A protein and the small-molecule ligand that binds it are described below.
Small molecule (SMILES): NC(=O)c1ncn([C@@H]2O[C@H](COP(=O)(O)O)[C@@H](O)[C@H]2O)n1

Sequence of chain 3.A:
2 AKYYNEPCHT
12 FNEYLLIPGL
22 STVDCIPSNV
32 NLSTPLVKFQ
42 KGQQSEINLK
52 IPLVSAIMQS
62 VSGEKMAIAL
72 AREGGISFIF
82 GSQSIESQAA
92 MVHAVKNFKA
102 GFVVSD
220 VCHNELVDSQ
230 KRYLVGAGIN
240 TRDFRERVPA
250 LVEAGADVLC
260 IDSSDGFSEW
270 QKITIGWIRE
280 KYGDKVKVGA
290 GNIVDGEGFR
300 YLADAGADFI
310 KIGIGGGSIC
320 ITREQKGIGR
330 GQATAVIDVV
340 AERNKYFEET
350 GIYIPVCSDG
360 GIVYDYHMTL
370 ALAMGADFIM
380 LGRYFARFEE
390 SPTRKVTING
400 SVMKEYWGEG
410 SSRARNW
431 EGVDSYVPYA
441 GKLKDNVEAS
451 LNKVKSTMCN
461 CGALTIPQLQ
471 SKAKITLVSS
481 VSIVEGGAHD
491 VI

Binding-site contacts:
Ligand atom C5 contacts residue ILE318 of chain 3.A at 3.4 Å (hydrophobic).
Ligand atom N7 contacts residue GLU408 of chain 3.A at 3.0 Å (salt-bridge).
Ligand atom O3' contacts residue ALA57 of chain 3.A at 3.3 Å.
Ligand atom C3' contacts residue ASP358 of chain 3.A at 3.5 Å.
Ligand atom O1P contacts residue TYR405 of chain 3.A at 2.7 Å (h-bond).
Ligand atom N4 contacts residue MOA1 of chain 3.E at 3.5 Å.
Ligand atom O6 contacts residue GLY407 of chain 3.A at 3.3 Å.
Ligand atom O3' contacts residue MET379 of chain 3.A at 3.6 Å (h-bond).
Ligand atom C8 contacts residue MET59 of chain 3.A at 3.7 Å (hydrophobic).
Ligand atom N9 contacts residue ILE318 of chain 3.A at 3.6 Å.
Ligand atom O6 contacts residue GLY432 of chain 3.A at 3.3 Å.
Ligand atom C5 contacts residue MOA1 of chain 3.E at 3.7 Å.
Ligand atom O2P contacts residue GLY381 of chain 3.A at 2.8 Å (h-bond).
Ligand atom O2' contacts residue MOA1 of chain 3.E at 3.2 Å.
Ligand atom C6 contacts residue GLY409 of chain 3.A at 3.6 Å.
Ligand atom O6 contacts residue GLY409 of chain 3.A at 2.7 Å (h-bond).
Ligand atom O2' contacts residue ASP358 of chain 3.A at 2.5 Å (salt-bridge).
Ligand atom O5' contacts residue GLY316 of chain 3.A at 3.3 Å.
Ligand atom C4' contacts residue ASP358 of chain 3.A at 3.5 Å.
Ligand atom O3P contacts residue GLY360 of chain 3.A at 3.5 Å (h-bond).
Ligand atom O3P contacts residue GLY316 of chain 3.A at 3.4 Å.
Ligand atom O1P contacts residue SER317 of chain 3.A at 2.9 Å (h-bond).
Ligand atom N7 contacts residue ILE318 of chain 3.A at 3.7 Å.
Ligand atom N1 contacts residue CYS319 of chain 3.A at 3.5 Å.
Ligand atom O3P contacts residue SER317 of chain 3.A at 2.8 Å (h-bond).
Ligand atom O1P contacts residue ARG382 of chain 3.A at 3.0 Å (salt-bridge).
Ligand atom O4' contacts residue GLY316 of chain 3.A at 3.7 Å.
Ligand atom C2' contacts residue MOA1 of chain 3.E at 3.7 Å.
Ligand atom O2P contacts residue ARG382 of chain 3.A at 3.5 Å (salt-bridge).
Ligand atom N1 contacts residue ILE318 of chain 3.A at 3.6 Å (h-bond).
Ligand atom N1 contacts residue GLU431 of chain 3.A at 3.4 Å (salt-bridge).
Ligand atom N7 contacts residue GLY407 of chain 3.A at 3.5 Å.
Ligand atom O3' contacts residue ASP358 of chain 3.A at 2.6 Å (salt-bridge).
Ligand atom N1 contacts residue MOA1 of chain 3.E at 3.2 Å (h-bond).
Ligand atom P contacts residue SER317 of chain 3.A at 3.6 Å.
Ligand atom O2P contacts residue LEU380 of chain 3.A at 3.7 Å.
Ligand atom N4 contacts residue ILE318 of chain 3.A at 3.4 Å.
Ligand atom O5' contacts residue GLY359 of chain 3.A at 3.7 Å.
Ligand atom C2' contacts residue ASP358 of chain 3.A at 3.7 Å.
Ligand atom O6 contacts residue GLU408 of chain 3.A at 3.3 Å (salt-bridge).